Binding-site contacts:
Ligand atom C10 contacts residue SER279 of chain 1.A at 3.6 Å.
Ligand atom O6 contacts residue LYS99 of chain 1.A at 3.1 Å.
Ligand atom C2 contacts residue PHE94 of chain 1.A at 3.7 Å (hydrophobic).
Ligand atom O4 contacts residue PRO322 of chain 1.A at 3.6 Å.
Ligand atom C4 contacts residue NAI1 of chain 1.B at 3.5 Å.
Ligand atom C2 contacts residue NAI1 of chain 1.B at 3.7 Å.
Ligand atom O3 contacts residue LYS77 of chain 1.A at 3.0 Å.
Ligand atom O6 contacts residue ASP281 of chain 1.A at 3.4 Å (salt-bridge).
Ligand atom N contacts residue HIS96 of chain 1.A at 3.6 Å.
Ligand atom N1 contacts residue SER279 of chain 1.A at 2.8 Å (h-bond).
Ligand atom C8 contacts residue NAI1 of chain 1.B at 3.5 Å.
Ligand atom C10 contacts residue NAI1 of chain 1.B at 3.7 Å.
Ligand atom N1 contacts residue ASP281 of chain 1.A at 2.8 Å (salt-bridge).
Ligand atom C6 contacts residue NAI1 of chain 1.B at 3.8 Å.
Ligand atom C8 contacts residue SER279 of chain 1.A at 3.2 Å.
Ligand atom C11 contacts residue ASP281 of chain 1.A at 3.5 Å.
Ligand atom C6 contacts residue ASP319 of chain 1.A at 3.6 Å.
Ligand atom O6 contacts residue GLN101 of chain 1.A at 3.6 Å.
Ligand atom C6 contacts residue HIS96 of chain 1.A at 3.5 Å.
Ligand atom O1 contacts residue ARG131 of chain 1.A at 3.0 Å (salt-bridge).
Ligand atom O2 contacts residue PHE94 of chain 1.A at 3.5 Å.
Ligand atom O2 contacts residue ALA134 of chain 1.A at 3.4 Å.
Ligand atom O5 contacts residue GLN101 of chain 1.A at 2.9 Å (h-bond).
Ligand atom C1 contacts residue ARG131 of chain 1.A at 3.4 Å.
Ligand atom N contacts residue LYS77 of chain 1.A at 3.3 Å (salt-bridge).
Ligand atom O5 contacts residue HIS96 of chain 1.A at 3.6 Å (h-bond).
Ligand atom C7 contacts residue ASP319 of chain 1.A at 3.3 Å.
Ligand atom O3 contacts residue ASP319 of chain 1.A at 3.7 Å.
Ligand atom N1 contacts residue NAI1 of chain 1.B at 2.9 Å (h-bond).
Ligand atom C10 contacts residue ASP281 of chain 1.A at 3.2 Å.
Ligand atom C9 contacts residue NAI1 of chain 1.B at 3.5 Å.
Ligand atom O2 contacts residue ARG131 of chain 1.A at 2.8 Å (salt-bridge).
Ligand atom N contacts residue ASP319 of chain 1.A at 2.9 Å (salt-bridge).
Ligand atom C5 contacts residue ARG18 of chain 1.A at 3.5 Å.
Ligand atom C1 contacts residue PHE94 of chain 1.A at 3.5 Å (hydrophobic).
Ligand atom O2 contacts residue PHE135 of chain 1.A at 2.8 Å (h-bond).
Ligand atom O3 contacts residue ARG18 of chain 1.A at 2.8 Å (salt-bridge).
Ligand atom O1 contacts residue PHE94 of chain 1.A at 3.7 Å.
Ligand atom C11 contacts residue GLN101 of chain 1.A at 3.6 Å.
Ligand atom O4 contacts residue ARG18 of chain 1.A at 2.7 Å (salt-bridge).

A small-molecule ligand and the protein it binds are described below.
Small molecule (SMILES): N[C@@H](CCCCN[C@@H](CCC(=O)O)C(=O)O)C(=O)O

Sequence of chain 1.A:
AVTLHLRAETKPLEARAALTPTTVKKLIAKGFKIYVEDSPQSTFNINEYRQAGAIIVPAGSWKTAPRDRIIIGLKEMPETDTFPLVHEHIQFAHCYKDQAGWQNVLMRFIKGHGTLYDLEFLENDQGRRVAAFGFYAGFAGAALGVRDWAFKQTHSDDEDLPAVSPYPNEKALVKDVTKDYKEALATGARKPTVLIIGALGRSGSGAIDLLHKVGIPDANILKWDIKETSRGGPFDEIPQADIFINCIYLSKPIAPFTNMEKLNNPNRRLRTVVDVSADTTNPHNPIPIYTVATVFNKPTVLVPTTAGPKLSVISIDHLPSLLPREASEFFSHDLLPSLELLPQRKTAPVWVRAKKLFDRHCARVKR